Binding-site contacts:
Ligand atom N9 contacts residue PHE160 of chain 3.A at 3.5 Å.
Ligand atom O6 contacts residue THR58 of chain 4.A at 3.8 Å.
Ligand atom C5 contacts residue PHE160 of chain 3.A at 3.4 Å (hydrophobic).
Ligand atom C6 contacts residue GLN229 of chain 3.A at 3.7 Å.
Ligand atom N8 contacts residue ALA57 of chain 4.A at 3.8 Å.
Ligand atom O6 contacts residue ILE289 of chain 3.A at 4.1 Å.
Ligand atom C6 contacts residue PHE160 of chain 3.A at 3.5 Å (hydrophobic).
Ligand atom C4 contacts residue PHE160 of chain 3.A at 3.4 Å (hydrophobic).
Ligand atom C2 contacts residue PHE160 of chain 3.A at 3.7 Å (hydrophobic).
Ligand atom C4 contacts residue ASN255 of chain 3.A at 3.8 Å.
Ligand atom N1 contacts residue GLN229 of chain 3.A at 3.0 Å (h-bond).
Ligand atom O2 contacts residue VAL228 of chain 3.A at 2.9 Å (h-bond).
Ligand atom C2 contacts residue VAL228 of chain 3.A at 4.0 Å (hydrophobic).
Ligand atom C2 contacts residue GLN229 of chain 3.A at 3.9 Å.
Ligand atom O2 contacts residue ARG177 of chain 3.A at 2.8 Å (salt-bridge).
Ligand atom O6 contacts residue TYR9 of chain 4.A at 3.9 Å.
Ligand atom N7 contacts residue PHE160 of chain 3.A at 3.7 Å.
Ligand atom C2 contacts residue ASN255 of chain 3.A at 3.9 Å.
Ligand atom N9 contacts residue THR58 of chain 4.A at 4.0 Å.
Ligand atom N9 contacts residue ARG177 of chain 3.A at 4.0 Å.
Ligand atom N8 contacts residue ASP59 of chain 4.A at 3.8 Å.
Ligand atom N3 contacts residue PHE160 of chain 3.A at 3.7 Å.
Ligand atom C5 contacts residue THR58 of chain 4.A at 3.9 Å.
Ligand atom O2 contacts residue GLN229 of chain 3.A at 3.8 Å.
Ligand atom N8 contacts residue THR58 of chain 4.A at 3.2 Å (h-bond).
Ligand atom O6 contacts residue GLN229 of chain 3.A at 2.9 Å (h-bond).
Ligand atom O2 contacts residue SER227 of chain 3.A at 3.6 Å.
Ligand atom C2 contacts residue ARG177 of chain 3.A at 3.5 Å.
Ligand atom C4 contacts residue ARG177 of chain 3.A at 3.8 Å.
Ligand atom O2 contacts residue PHE160 of chain 3.A at 3.9 Å.
Ligand atom N8 contacts residue LEU171 of chain 3.A at 3.8 Å.
Ligand atom N1 contacts residue PHE160 of chain 3.A at 3.6 Å.
Ligand atom O6 contacts residue ILE55 of chain 4.A at 3.5 Å.
Ligand atom N8 contacts residue PHE160 of chain 3.A at 3.7 Å.
Ligand atom N7 contacts residue ALA57 of chain 4.A at 3.5 Å.
Ligand atom N3 contacts residue ASN255 of chain 3.A at 3.4 Å (h-bond).
Ligand atom O6 contacts residue PHE160 of chain 3.A at 4.0 Å.
Ligand atom N9 contacts residue LEU171 of chain 3.A at 4.0 Å.
Ligand atom N3 contacts residue ARG177 of chain 3.A at 3.0 Å (salt-bridge).
Ligand atom N7 contacts residue THR58 of chain 4.A at 2.8 Å (h-bond).

Sequence of chain 3.A:
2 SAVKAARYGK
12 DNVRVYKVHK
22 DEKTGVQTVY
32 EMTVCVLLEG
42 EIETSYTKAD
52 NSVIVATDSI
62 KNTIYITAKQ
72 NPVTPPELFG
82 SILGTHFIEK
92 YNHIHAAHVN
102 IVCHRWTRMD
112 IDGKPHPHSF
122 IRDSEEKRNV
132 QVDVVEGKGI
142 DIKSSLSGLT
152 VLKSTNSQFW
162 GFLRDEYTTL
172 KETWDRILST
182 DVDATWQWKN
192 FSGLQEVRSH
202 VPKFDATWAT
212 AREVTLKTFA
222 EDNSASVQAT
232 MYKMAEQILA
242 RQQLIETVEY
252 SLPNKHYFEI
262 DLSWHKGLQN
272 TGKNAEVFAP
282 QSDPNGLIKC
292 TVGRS

Sequence of chain 4.A:
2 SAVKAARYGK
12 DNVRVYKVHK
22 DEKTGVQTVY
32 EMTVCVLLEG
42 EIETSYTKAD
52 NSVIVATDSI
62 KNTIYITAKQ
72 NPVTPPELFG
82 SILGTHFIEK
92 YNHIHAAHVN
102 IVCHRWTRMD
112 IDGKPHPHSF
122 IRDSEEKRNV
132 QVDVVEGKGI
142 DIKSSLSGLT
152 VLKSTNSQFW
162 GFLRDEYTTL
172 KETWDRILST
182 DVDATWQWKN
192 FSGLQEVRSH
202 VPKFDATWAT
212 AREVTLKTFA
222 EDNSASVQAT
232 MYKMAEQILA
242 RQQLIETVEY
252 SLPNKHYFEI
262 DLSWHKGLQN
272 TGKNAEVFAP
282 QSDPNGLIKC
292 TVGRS

The small molecule below binds the protein below.
Small molecule (SMILES): O=c1[nH]c(=O)c2nn[nH]c2[nH]1